Sequence of chain 9.A:
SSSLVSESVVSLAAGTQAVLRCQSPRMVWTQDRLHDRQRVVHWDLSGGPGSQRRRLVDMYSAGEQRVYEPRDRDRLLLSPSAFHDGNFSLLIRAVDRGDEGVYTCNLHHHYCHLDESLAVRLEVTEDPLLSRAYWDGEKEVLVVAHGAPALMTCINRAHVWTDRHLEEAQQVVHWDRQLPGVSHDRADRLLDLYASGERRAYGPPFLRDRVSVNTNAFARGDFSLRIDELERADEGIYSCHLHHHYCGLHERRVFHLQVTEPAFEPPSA

Binding-site contacts:
Ligand atom O4 contacts residue LEU151 of chain 9.A at 4.1 Å.
Ligand atom C6 contacts residue LEU91 of chain 9.A at 3.7 Å (hydrophobic).
Ligand atom C5 contacts residue LEU151 of chain 9.A at 4.1 Å (hydrophobic).
Ligand atom O7 contacts residue ASP85 of chain 9.A at 3.4 Å (salt-bridge).
Ligand atom C4 contacts residue ASN87 of chain 9.A at 4.2 Å.
Ligand atom N2 contacts residue ASN87 of chain 9.A at 2.8 Å (h-bond).
Ligand atom C3 contacts residue ASN87 of chain 9.A at 3.8 Å.
Ligand atom O7 contacts residue ASN87 of chain 9.A at 3.0 Å (h-bond).
Ligand atom C1 contacts residue ASN87 of chain 9.A at 1.4 Å.
Ligand atom C7 contacts residue ASN87 of chain 9.A at 3.1 Å.
Ligand atom C8 contacts residue ASN87 of chain 9.A at 4.3 Å.
Ligand atom O5 contacts residue ASN87 of chain 9.A at 2.4 Å (h-bond).
Ligand atom C5 contacts residue ASN87 of chain 9.A at 3.7 Å.
Ligand atom C6 contacts residue LEU151 of chain 9.A at 3.8 Å (hydrophobic).
Ligand atom C2 contacts residue ASN87 of chain 9.A at 2.4 Å.
Ligand atom C7 contacts residue ASP85 of chain 9.A at 4.4 Å.
Ligand atom O6 contacts residue LEU91 of chain 9.A at 4.1 Å.
Ligand atom C1 contacts residue SER89 of chain 9.A at 4.5 Å.

A small-molecule ligand and the protein it binds are described below.
Small molecule (SMILES): CC(=O)N[C@@H]1[C@@H](O)[C@H](O)[C@@H](CO)O[C@H]1O